Binding-site contacts:
Ligand atom C6 contacts residue ILE324 of chain 1.I at 4.4 Å (hydrophobic).
Ligand atom O5 contacts residue ASN303 of chain 1.I at 2.5 Å (h-bond).
Ligand atom C3 contacts residue ASN303 of chain 1.I at 3.9 Å.
Ligand atom C5 contacts residue ASN303 of chain 1.I at 3.8 Å.
Ligand atom C8 contacts residue VAL442 of chain 1.I at 3.7 Å (hydrophobic).
Ligand atom C8 contacts residue ASN303 of chain 1.I at 4.3 Å.
Ligand atom C2 contacts residue ASN303 of chain 1.I at 2.5 Å.
Ligand atom C1 contacts residue ASN303 of chain 1.I at 1.5 Å.
Ligand atom C7 contacts residue VAL442 of chain 1.I at 4.5 Å (hydrophobic).
Ligand atom O5 contacts residue ILE324 of chain 1.I at 3.6 Å.
Ligand atom C4 contacts residue ASN303 of chain 1.I at 4.4 Å.
Ligand atom C1 contacts residue ILE324 of chain 1.I at 4.4 Å (hydrophobic).
Ligand atom O7 contacts residue ASN303 of chain 1.I at 3.2 Å (h-bond).
Ligand atom C7 contacts residue ASN303 of chain 1.I at 3.3 Å.
Ligand atom N2 contacts residue ASN303 of chain 1.I at 3.0 Å (h-bond).
Ligand atom O6 contacts residue ILE324 of chain 1.I at 4.2 Å.

This protein binds this small molecule.
Small molecule (SMILES): CC(=O)N[C@@H]1[C@@H](O)[C@H](O)[C@@H](CO)O[C@H]1O

Sequence of chain 1.I:
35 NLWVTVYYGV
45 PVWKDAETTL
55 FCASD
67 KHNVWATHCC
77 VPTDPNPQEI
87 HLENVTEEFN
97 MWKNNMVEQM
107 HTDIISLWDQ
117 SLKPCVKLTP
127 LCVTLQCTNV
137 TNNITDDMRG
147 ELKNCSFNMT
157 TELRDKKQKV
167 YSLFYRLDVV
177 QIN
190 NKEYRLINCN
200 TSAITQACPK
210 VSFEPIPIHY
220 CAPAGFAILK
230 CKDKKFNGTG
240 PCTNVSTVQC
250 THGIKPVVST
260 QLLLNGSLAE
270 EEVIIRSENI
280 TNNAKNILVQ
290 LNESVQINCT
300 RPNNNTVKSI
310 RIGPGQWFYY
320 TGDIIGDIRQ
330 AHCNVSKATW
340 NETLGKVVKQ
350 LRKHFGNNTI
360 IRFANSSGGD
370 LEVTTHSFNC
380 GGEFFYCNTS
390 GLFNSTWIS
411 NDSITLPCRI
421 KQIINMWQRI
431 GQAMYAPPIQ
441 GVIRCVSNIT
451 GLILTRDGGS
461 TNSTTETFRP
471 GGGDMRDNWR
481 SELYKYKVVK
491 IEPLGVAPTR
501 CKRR